Binding-site contacts:
Ligand atom O5 contacts residue TRP285 of chain 1.R at 3.1 Å (h-bond).
Ligand atom O1 contacts residue TRP285 of chain 1.R at 3.1 Å.
Ligand atom C5 contacts residue TRP285 of chain 1.R at 3.7 Å (hydrophobic).
Ligand atom O6 contacts residue TRP285 of chain 1.R at 3.2 Å (h-bond).
Ligand atom C4 contacts residue TRP285 of chain 1.R at 4.0 Å (hydrophobic).
Ligand atom O2 contacts residue VAL255 of chain 1.U at 3.9 Å.
Ligand atom O2 contacts residue TRP285 of chain 1.R at 4.3 Å.
Ligand atom C1 contacts residue TRP285 of chain 1.R at 3.5 Å (hydrophobic).
Ligand atom O3 contacts residue TRP285 of chain 1.R at 3.9 Å.
Ligand atom O1 contacts residue ASN252 of chain 1.U at 4.2 Å.
Ligand atom O4 contacts residue TRP285 of chain 1.R at 3.2 Å.
Ligand atom C2 contacts residue TRP285 of chain 1.R at 3.5 Å (hydrophobic).
Ligand atom O1 contacts residue VAL255 of chain 1.U at 4.0 Å.
Ligand atom C2 contacts residue ASN252 of chain 1.U at 4.4 Å.
Ligand atom O1 contacts residue ALA254 of chain 1.U at 4.3 Å.
Ligand atom C3 contacts residue TRP285 of chain 1.R at 4.0 Å (hydrophobic).
Ligand atom C6 contacts residue TRP285 of chain 1.R at 3.4 Å (hydrophobic).
Ligand atom O2 contacts residue ASN252 of chain 1.U at 3.1 Å (h-bond).

Sequence of chain 1.R:
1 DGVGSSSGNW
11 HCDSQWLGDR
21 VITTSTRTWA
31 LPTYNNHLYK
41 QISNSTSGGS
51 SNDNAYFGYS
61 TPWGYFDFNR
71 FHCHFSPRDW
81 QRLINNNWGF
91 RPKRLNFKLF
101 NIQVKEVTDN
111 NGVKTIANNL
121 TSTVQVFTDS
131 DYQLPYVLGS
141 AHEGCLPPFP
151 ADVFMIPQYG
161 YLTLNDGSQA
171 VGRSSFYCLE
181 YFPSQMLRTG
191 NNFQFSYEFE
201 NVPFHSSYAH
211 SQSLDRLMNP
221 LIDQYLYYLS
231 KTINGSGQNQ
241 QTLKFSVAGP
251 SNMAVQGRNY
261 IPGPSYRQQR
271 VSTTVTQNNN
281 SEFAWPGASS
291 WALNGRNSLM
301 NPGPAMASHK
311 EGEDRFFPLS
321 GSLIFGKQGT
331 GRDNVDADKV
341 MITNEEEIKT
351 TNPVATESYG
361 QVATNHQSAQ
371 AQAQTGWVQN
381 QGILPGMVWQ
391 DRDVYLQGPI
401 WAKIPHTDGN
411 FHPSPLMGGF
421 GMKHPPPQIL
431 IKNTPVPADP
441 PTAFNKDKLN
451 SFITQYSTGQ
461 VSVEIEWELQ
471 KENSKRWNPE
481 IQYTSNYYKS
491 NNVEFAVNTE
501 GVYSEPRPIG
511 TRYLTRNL

Sequence of chain 1.U:
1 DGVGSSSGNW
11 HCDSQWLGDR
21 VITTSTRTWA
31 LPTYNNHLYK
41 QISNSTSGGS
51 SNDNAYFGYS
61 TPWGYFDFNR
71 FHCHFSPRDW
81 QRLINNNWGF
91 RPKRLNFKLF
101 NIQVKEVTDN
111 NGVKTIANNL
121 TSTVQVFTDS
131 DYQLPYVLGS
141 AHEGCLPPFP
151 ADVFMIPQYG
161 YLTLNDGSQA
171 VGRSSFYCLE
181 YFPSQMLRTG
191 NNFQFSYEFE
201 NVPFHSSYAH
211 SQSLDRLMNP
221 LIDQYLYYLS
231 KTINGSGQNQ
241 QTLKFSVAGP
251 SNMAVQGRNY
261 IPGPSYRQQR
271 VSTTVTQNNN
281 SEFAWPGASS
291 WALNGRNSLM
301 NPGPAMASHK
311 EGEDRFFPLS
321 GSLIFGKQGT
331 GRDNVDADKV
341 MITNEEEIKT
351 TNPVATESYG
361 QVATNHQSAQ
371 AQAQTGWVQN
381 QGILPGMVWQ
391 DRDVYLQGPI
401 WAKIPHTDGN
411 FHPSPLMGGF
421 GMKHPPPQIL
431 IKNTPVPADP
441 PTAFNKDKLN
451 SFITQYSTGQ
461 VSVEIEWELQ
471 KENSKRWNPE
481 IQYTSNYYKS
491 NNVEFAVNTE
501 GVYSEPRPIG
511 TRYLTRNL

This small molecule binds to this protein.
Small molecule (SMILES): OC[C@H]1O[C@@H](O)[C@H](O)[C@@H](O)[C@H]1O